Binding-site contacts:
Ligand atom C1 contacts residue AKG1 of chain 1.C at 3.8 Å.
Ligand atom C22 contacts residue GLN131 of chain 1.A at 3.9 Å.
Ligand atom C3 contacts residue AKG1 of chain 1.C at 3.7 Å.
Ligand atom O21 contacts residue ILE72 of chain 1.A at 3.7 Å.
Ligand atom C19 contacts residue MET118 of chain 1.A at 3.8 Å (hydrophobic).
Ligand atom C23 contacts residue ILE72 of chain 1.A at 3.7 Å (hydrophobic).
Ligand atom C22 contacts residue ILE72 of chain 1.A at 3.5 Å (hydrophobic).
Ligand atom C20 contacts residue MET118 of chain 1.A at 3.5 Å (hydrophobic).
Ligand atom C14 contacts residue AKG1 of chain 1.C at 3.8 Å.
Ligand atom C12 contacts residue ILE72 of chain 1.A at 3.4 Å (hydrophobic).
Ligand atom C2 contacts residue AKG1 of chain 1.C at 3.4 Å.
Ligand atom C11 contacts residue ILE72 of chain 1.A at 3.9 Å (hydrophobic).
Ligand atom C8 contacts residue HIS134 of chain 1.A at 3.8 Å.
Ligand atom C9 contacts residue HIS134 of chain 1.A at 3.7 Å.
Ligand atom C10 contacts residue PHE139 of chain 1.A at 3.9 Å (hydrophobic).
Ligand atom C20 contacts residue THR227 of chain 1.A at 3.7 Å.
Ligand atom C9 contacts residue AKG1 of chain 1.C at 3.8 Å.
Ligand atom C1 contacts residue THR227 of chain 1.A at 4.0 Å.
Ligand atom C2 contacts residue LEU79 of chain 1.A at 4.0 Å (hydrophobic).
Ligand atom O16 contacts residue ASP136 of chain 1.A at 3.6 Å.
Ligand atom C18 contacts residue AKG1 of chain 1.C at 3.9 Å.
Ligand atom O16 contacts residue MET137 of chain 1.A at 3.1 Å (h-bond).
Ligand atom C23 contacts residue PHE139 of chain 1.A at 3.7 Å (hydrophobic).
Ligand atom O5 contacts residue ASN70 of chain 1.A at 3.0 Å (h-bond).
Ligand atom C7 contacts residue AKG1 of chain 1.C at 3.9 Å.
Ligand atom C8 contacts residue ASP136 of chain 1.A at 3.9 Å.
Ligand atom C1 contacts residue MET122 of chain 1.A at 3.8 Å (hydrophobic).
Ligand atom O21 contacts residue GLN131 of chain 1.A at 4.0 Å.
Ligand atom C13 contacts residue GLN131 of chain 1.A at 3.7 Å.
Ligand atom C13 contacts residue ILE72 of chain 1.A at 3.3 Å (hydrophobic).
Ligand atom C14 contacts residue ILE72 of chain 1.A at 3.8 Å (hydrophobic).
Ligand atom O5 contacts residue LEU73 of chain 1.A at 3.6 Å.
Ligand atom C23 contacts residue ASN70 of chain 1.A at 4.0 Å.
Ligand atom C8 contacts residue AKG1 of chain 1.C at 3.5 Å.
Ligand atom C13 contacts residue LEU73 of chain 1.A at 4.0 Å (hydrophobic).
Ligand atom C10 contacts residue HIS134 of chain 1.A at 3.2 Å.
Ligand atom C1 contacts residue MET118 of chain 1.A at 3.8 Å (hydrophobic).
Ligand atom O21 contacts residue PRO132 of chain 1.A at 3.1 Å.
Ligand atom C22 contacts residue PRO132 of chain 1.A at 3.5 Å (hydrophobic).
Ligand atom C11 contacts residue HIS134 of chain 1.A at 3.4 Å.

A protein and the small-molecule ligand that binds it are described below.
Small molecule (SMILES): COc1ccc(/C=C2/C(=O)Nc3ccccc3C(=O)N2C)cc1

Sequence of chain 1.A:
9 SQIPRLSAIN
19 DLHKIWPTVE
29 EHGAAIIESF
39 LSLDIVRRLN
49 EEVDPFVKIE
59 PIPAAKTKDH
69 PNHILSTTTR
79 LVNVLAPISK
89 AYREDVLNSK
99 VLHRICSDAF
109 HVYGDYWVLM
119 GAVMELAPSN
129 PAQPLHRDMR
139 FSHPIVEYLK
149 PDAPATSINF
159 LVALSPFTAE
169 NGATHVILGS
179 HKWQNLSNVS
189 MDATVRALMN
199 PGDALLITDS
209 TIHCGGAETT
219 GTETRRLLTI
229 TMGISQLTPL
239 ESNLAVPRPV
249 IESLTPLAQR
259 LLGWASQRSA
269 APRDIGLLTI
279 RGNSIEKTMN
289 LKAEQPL

Sequence of chain 2.A:
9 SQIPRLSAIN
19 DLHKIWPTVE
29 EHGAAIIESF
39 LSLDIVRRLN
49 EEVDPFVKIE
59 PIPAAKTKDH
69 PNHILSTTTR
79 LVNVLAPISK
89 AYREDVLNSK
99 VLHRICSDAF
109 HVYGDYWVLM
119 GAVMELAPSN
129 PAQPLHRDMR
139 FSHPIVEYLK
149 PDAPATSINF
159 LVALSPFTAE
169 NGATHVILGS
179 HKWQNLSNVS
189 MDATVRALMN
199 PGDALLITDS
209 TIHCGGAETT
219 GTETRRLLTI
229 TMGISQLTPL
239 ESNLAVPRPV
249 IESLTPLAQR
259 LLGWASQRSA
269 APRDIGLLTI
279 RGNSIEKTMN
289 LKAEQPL